Sequence of chain 4.A:
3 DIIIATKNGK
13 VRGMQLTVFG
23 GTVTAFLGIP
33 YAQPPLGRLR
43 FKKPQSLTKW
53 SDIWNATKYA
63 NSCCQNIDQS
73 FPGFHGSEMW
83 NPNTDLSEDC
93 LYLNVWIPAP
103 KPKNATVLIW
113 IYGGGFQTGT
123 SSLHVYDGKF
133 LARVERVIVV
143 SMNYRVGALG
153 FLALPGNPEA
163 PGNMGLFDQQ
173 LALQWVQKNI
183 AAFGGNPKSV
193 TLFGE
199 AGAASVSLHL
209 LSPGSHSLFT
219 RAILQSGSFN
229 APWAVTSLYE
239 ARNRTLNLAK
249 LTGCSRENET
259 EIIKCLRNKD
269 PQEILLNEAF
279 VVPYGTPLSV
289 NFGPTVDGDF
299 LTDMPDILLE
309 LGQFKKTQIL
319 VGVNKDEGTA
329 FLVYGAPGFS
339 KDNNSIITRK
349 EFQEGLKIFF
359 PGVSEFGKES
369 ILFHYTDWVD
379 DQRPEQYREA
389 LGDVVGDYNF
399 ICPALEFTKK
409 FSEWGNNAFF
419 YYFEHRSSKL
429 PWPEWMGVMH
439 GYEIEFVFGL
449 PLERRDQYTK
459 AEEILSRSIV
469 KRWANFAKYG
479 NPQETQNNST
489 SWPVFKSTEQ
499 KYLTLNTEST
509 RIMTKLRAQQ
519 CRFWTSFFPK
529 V

Binding-site contacts:
Ligand atom C7 contacts residue GLY336 of chain 4.A at 3.8 Å.
Ligand atom C6 contacts residue SER338 of chain 4.A at 3.9 Å.
Ligand atom O7 contacts residue ASN342 of chain 4.A at 3.4 Å (h-bond).
Ligand atom C6 contacts residue ASN341 of chain 4.A at 4.1 Å.
Ligand atom O4 contacts residue GLY336 of chain 4.A at 4.0 Å.
Ligand atom C3 contacts residue GLY336 of chain 4.A at 4.1 Å.
Ligand atom O5 contacts residue SER338 of chain 4.A at 4.1 Å.
Ligand atom O5 contacts residue ASN341 of chain 4.A at 2.4 Å (h-bond).
Ligand atom C3 contacts residue ASN341 of chain 4.A at 3.7 Å.
Ligand atom C6 contacts residue SER338 of chain 4.A at 3.9 Å.
Ligand atom C1 contacts residue GLY336 of chain 4.A at 4.1 Å.
Ligand atom C5 contacts residue GLY336 of chain 4.A at 4.2 Å.
Ligand atom N2 contacts residue GLY336 of chain 4.A at 4.4 Å.
Ligand atom C6 contacts residue PHE337 of chain 4.A at 3.9 Å (hydrophobic).
Ligand atom O5 contacts residue SER338 of chain 4.A at 3.2 Å.
Ligand atom O7 contacts residue ASN341 of chain 4.A at 3.8 Å.
Ligand atom N2 contacts residue ASN341 of chain 4.A at 2.8 Å (h-bond).
Ligand atom C2 contacts residue ASN341 of chain 4.A at 2.3 Å.
Ligand atom C2 contacts residue GLY336 of chain 4.A at 4.4 Å.
Ligand atom C5 contacts residue ASN341 of chain 4.A at 4.3 Å.
Ligand atom C1 contacts residue ASN341 of chain 4.A at 1.4 Å.
Ligand atom O7 contacts residue PRO335 of chain 4.A at 3.6 Å.
Ligand atom C5 contacts residue PHE337 of chain 4.A at 4.1 Å (hydrophobic).
Ligand atom C6 contacts residue ASP340 of chain 4.A at 4.3 Å.
Ligand atom C5 contacts residue ASN341 of chain 4.A at 3.7 Å.
Ligand atom C8 contacts residue ASN341 of chain 4.A at 3.3 Å.
Ligand atom O7 contacts residue SER343 of chain 4.A at 4.5 Å.
Ligand atom C7 contacts residue PRO335 of chain 4.A at 4.5 Å (hydrophobic).
Ligand atom C8 contacts residue GLY336 of chain 4.A at 4.2 Å.
Ligand atom O7 contacts residue GLY336 of chain 4.A at 3.2 Å (h-bond).
Ligand atom C1 contacts residue SER338 of chain 4.A at 3.7 Å.
Ligand atom C8 contacts residue PHE337 of chain 4.A at 4.3 Å (hydrophobic).
Ligand atom C4 contacts residue ASN341 of chain 4.A at 4.2 Å.
Ligand atom C7 contacts residue ASN341 of chain 4.A at 3.1 Å.
Ligand atom C5 contacts residue SER338 of chain 4.A at 3.8 Å.

The small molecule below binds the protein below.
Small molecule (SMILES): CC(=O)N[C@H]1[C@H](O[C@H]2[C@H](O)[C@@H](NC(C)=O)CO[C@@H]2CO[C@H]2O[C@@H](C)[C@@H](O)[C@@H](O)[C@@H]2O)O[C@H](CO)[C@@H](O)[C@@H]1O